Sequence of chain 1.J:
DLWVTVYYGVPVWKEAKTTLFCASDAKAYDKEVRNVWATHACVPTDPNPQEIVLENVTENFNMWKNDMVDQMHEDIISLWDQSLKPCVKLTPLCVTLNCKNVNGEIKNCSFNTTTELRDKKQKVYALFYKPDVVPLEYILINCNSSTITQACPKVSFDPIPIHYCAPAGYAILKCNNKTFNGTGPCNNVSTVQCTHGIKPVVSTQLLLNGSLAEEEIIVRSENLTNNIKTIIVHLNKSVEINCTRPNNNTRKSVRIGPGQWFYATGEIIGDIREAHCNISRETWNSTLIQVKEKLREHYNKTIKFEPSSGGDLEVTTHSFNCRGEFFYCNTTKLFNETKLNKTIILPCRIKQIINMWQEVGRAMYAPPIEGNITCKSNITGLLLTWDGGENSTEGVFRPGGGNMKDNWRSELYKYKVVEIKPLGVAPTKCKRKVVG

Sequence of chain 1.H:
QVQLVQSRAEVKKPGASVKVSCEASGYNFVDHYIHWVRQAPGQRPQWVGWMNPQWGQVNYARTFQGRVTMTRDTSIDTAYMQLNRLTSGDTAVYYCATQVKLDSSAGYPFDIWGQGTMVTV

This small molecule binds to this protein.
Small molecule (SMILES): CC(=O)N[C@H]1[C@H](O[C@H]2[C@H](O)[C@@H](NC(C)=O)CO[C@@H]2CO)O[C@H](CO)[C@@H](O)[C@@H]1O

Sequence of chain 1.I:
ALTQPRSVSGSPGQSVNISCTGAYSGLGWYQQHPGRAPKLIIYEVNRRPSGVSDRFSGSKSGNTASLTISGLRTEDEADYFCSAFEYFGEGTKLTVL

Binding-site contacts:
Ligand atom C4 contacts residue ASN285 of chain 1.J at 4.3 Å.
Ligand atom C6 contacts residue LEU29 of chain 1.I at 4.2 Å (hydrophobic).
Ligand atom N2 contacts residue TYR26 of chain 1.I at 3.7 Å.
Ligand atom C3 contacts residue TYR26 of chain 1.I at 3.7 Å (hydrophobic).
Ligand atom N2 contacts residue ASN285 of chain 1.J at 3.1 Å.
Ligand atom C1 contacts residue ASN285 of chain 1.J at 1.5 Å.
Ligand atom C4 contacts residue TYR26 of chain 1.I at 4.4 Å (hydrophobic).
Ligand atom O6 contacts residue GLU46 of chain 1.I at 3.1 Å (salt-bridge).
Ligand atom O7 contacts residue GLU46 of chain 1.I at 4.3 Å.
Ligand atom O5 contacts residue ASN285 of chain 1.J at 2.4 Å (h-bond).
Ligand atom O4 contacts residue TYR26 of chain 1.I at 4.1 Å.
Ligand atom C8 contacts residue TYR26 of chain 1.I at 4.0 Å (hydrophobic).
Ligand atom C8 contacts residue GLY28 of chain 1.I at 4.2 Å.
Ligand atom O6 contacts residue ALA106 of chain 1.H at 4.3 Å.
Ligand atom C7 contacts residue NAG1 of chain 1.DB at 3.9 Å.
Ligand atom O7 contacts residue VAL47 of chain 1.I at 3.8 Å.
Ligand atom C5 contacts residue ASN285 of chain 1.J at 3.5 Å.
Ligand atom C8 contacts residue ASN285 of chain 1.J at 3.8 Å.
Ligand atom O7 contacts residue NAG1 of chain 1.DB at 3.4 Å.
Ligand atom C8 contacts residue NAG1 of chain 1.DB at 3.8 Å.
Ligand atom C8 contacts residue LEU29 of chain 1.I at 3.7 Å (hydrophobic).
Ligand atom C8 contacts residue GLU46 of chain 1.I at 4.1 Å.
Ligand atom C7 contacts residue TYR26 of chain 1.I at 4.2 Å (hydrophobic).
Ligand atom C7 contacts residue VAL47 of chain 1.I at 4.1 Å (hydrophobic).
Ligand atom C2 contacts residue ASN285 of chain 1.J at 2.7 Å.
Ligand atom C2 contacts residue TYR26 of chain 1.I at 4.4 Å (hydrophobic).
Ligand atom O3 contacts residue TYR26 of chain 1.I at 4.3 Å.
Ligand atom C3 contacts residue ASN285 of chain 1.J at 3.9 Å.
Ligand atom C8 contacts residue VAL47 of chain 1.I at 3.8 Å (hydrophobic).
Ligand atom C7 contacts residue ASN285 of chain 1.J at 3.5 Å.
Ligand atom C6 contacts residue GLU46 of chain 1.I at 3.2 Å.
Ligand atom O6 contacts residue LEU29 of chain 1.I at 3.5 Å.
Ligand atom O7 contacts residue ASN285 of chain 1.J at 4.1 Å.